Binding-site contacts:
Ligand atom C3 contacts residue MET217 of chain 5.A at 3.2 Å (hydrophobic).
Ligand atom C4 contacts residue HIS263 of chain 5.A at 3.7 Å.
Ligand atom O3 contacts residue ASN215 of chain 5.A at 2.1 Å.
Ligand atom C1 contacts residue MET195 of chain 5.A at 3.2 Å (hydrophobic).
Ligand atom O3 contacts residue MET217 of chain 5.A at 2.5 Å (h-bond).
Ligand atom C2 contacts residue TYR193 of chain 5.A at 3.8 Å (hydrophobic).
Ligand atom C6 contacts residue HIS241 of chain 5.A at 3.7 Å.
Ligand atom O1 contacts residue TYR194 of chain 5.A at 3.8 Å.
Ligand atom O4 contacts residue THR102 of chain 5.A at 3.8 Å.
Ligand atom O2 contacts residue MET195 of chain 5.A at 3.6 Å.
Ligand atom O1 contacts residue GLN104 of chain 5.A at 3.9 Å.
Ligand atom C4 contacts residue ASN215 of chain 5.A at 4.0 Å.
Ligand atom C5 contacts residue LEU103 of chain 5.A at 3.5 Å (hydrophobic).
Ligand atom O5 contacts residue LEU103 of chain 5.A at 3.0 Å (h-bond).
Ligand atom O3 contacts residue ILE101 of chain 5.A at 3.5 Å.
Ligand atom C6 contacts residue LEU103 of chain 5.A at 3.2 Å (hydrophobic).
Ligand atom O6 contacts residue ILE101 of chain 5.A at 2.1 Å (h-bond).
Ligand atom O6 contacts residue LEU103 of chain 5.A at 3.3 Å.
Ligand atom C3 contacts residue ASN215 of chain 5.A at 3.5 Å.
Ligand atom O6 contacts residue HIS241 of chain 5.A at 4.0 Å.
Ligand atom C6 contacts residue LEU103 of chain 5.A at 2.7 Å (hydrophobic).
Ligand atom C5 contacts residue LEU103 of chain 5.A at 3.0 Å (hydrophobic).
Ligand atom O1 contacts residue MET195 of chain 5.A at 3.8 Å.
Ligand atom O3 contacts residue TYR194 of chain 5.A at 3.9 Å.
Ligand atom O4 contacts residue ASN215 of chain 5.A at 3.4 Å (h-bond).
Ligand atom C2 contacts residue MET217 of chain 5.A at 3.5 Å (hydrophobic).
Ligand atom O2 contacts residue TYR193 of chain 5.A at 3.9 Å.
Ligand atom C6 contacts residue THR102 of chain 5.A at 1.9 Å.
Ligand atom O5 contacts residue LEU103 of chain 5.A at 3.3 Å.
Ligand atom O2 contacts residue MET217 of chain 5.A at 3.3 Å (h-bond).
Ligand atom O5 contacts residue THR102 of chain 5.A at 3.6 Å.
Ligand atom C4 contacts residue THR102 of chain 5.A at 3.9 Å.
Ligand atom O6 contacts residue THR102 of chain 5.A at 2.4 Å.
Ligand atom C6 contacts residue ILE101 of chain 5.A at 3.2 Å (hydrophobic).
Ligand atom O4 contacts residue HIS263 of chain 5.A at 2.6 Å.
Ligand atom O4 contacts residue ILE101 of chain 5.A at 4.0 Å.
Ligand atom C5 contacts residue THR102 of chain 5.A at 2.8 Å.
Ligand atom C5 contacts residue HIS263 of chain 5.A at 3.9 Å.
Ligand atom O2 contacts residue ASN215 of chain 5.A at 3.5 Å.
Ligand atom O6 contacts residue LEU103 of chain 5.A at 4.0 Å.

Sequence of chain 5.A:
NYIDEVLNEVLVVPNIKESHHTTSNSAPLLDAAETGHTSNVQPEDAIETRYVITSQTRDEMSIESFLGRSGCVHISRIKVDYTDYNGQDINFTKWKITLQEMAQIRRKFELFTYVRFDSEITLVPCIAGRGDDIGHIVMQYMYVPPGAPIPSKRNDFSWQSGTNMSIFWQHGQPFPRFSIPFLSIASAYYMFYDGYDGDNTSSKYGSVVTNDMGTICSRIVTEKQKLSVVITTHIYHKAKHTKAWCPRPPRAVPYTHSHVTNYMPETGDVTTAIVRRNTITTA

This small molecule binds to this protein.
Small molecule (SMILES): OC[C@H]1O[C@@](CO)(O[C@H]2O[C@H](CO)[C@@H](O)[C@H](O)[C@H]2O)[C@@H](O)[C@@H]1O